Binding-site contacts:
Ligand atom C6 contacts residue GLY245 of chain 1.A at 3.8 Å.
Ligand atom O1 contacts residue LEU244 of chain 1.A at 3.4 Å.
Ligand atom C1 contacts residue PHE395 of chain 1.A at 4.1 Å (hydrophobic).
Ligand atom C5 contacts residue ILE292 of chain 1.A at 3.5 Å (hydrophobic).
Ligand atom C3 contacts residue ALA295 of chain 1.A at 4.3 Å (hydrophobic).
Ligand atom O2 contacts residue ILE81 of chain 1.A at 3.9 Å.
Ligand atom C7 contacts residue LEU244 of chain 1.A at 4.3 Å (hydrophobic).
Ligand atom O2 contacts residue LEU244 of chain 1.A at 3.6 Å.
Ligand atom C3 contacts residue THR296 of chain 1.A at 3.9 Å.
Ligand atom C5 contacts residue ILE81 of chain 1.A at 4.3 Å (hydrophobic).
Ligand atom C1 contacts residue GLY245 of chain 1.A at 3.8 Å.
Ligand atom C3 contacts residue PHE395 of chain 1.A at 4.0 Å (hydrophobic).
Ligand atom C4 contacts residue THR296 of chain 1.A at 3.7 Å.
Ligand atom C4 contacts residue ILE292 of chain 1.A at 3.6 Å (hydrophobic).
Ligand atom C7 contacts residue PHE75 of chain 1.A at 3.6 Å (hydrophobic).
Ligand atom O3 contacts residue GLY245 of chain 1.A at 3.2 Å.
Ligand atom O3 contacts residue ALA246 of chain 1.A at 3.5 Å (h-bond).
Ligand atom C5 contacts residue HEM1 of chain 1.B at 3.8 Å.
Ligand atom C2 contacts residue ILE81 of chain 1.A at 4.0 Å (hydrophobic).
Ligand atom C6 contacts residue ILE292 of chain 1.A at 4.2 Å (hydrophobic).
Ligand atom C8 contacts residue ALA246 of chain 1.A at 3.6 Å (hydrophobic).
Ligand atom C7 contacts residue PHE395 of chain 1.A at 3.7 Å (hydrophobic).
Ligand atom C8 contacts residue GLY245 of chain 1.A at 3.9 Å.
Ligand atom C8 contacts residue VAL241 of chain 1.A at 4.0 Å (hydrophobic).
Ligand atom O1 contacts residue GLY245 of chain 1.A at 3.0 Å (h-bond).
Ligand atom C3 contacts residue ILE81 of chain 1.A at 3.8 Å (hydrophobic).
Ligand atom C7 contacts residue ALA295 of chain 1.A at 3.8 Å (hydrophobic).
Ligand atom C2 contacts residue PHE395 of chain 1.A at 3.6 Å (hydrophobic).
Ligand atom C1 contacts residue VAL241 of chain 1.A at 3.6 Å (hydrophobic).
Ligand atom O1 contacts residue PHE75 of chain 1.A at 3.9 Å.
Ligand atom C8 contacts residue HEM1 of chain 1.B at 3.3 Å.
Ligand atom C6 contacts residue VAL241 of chain 1.A at 3.6 Å (hydrophobic).
Ligand atom O1 contacts residue VAL241 of chain 1.A at 2.6 Å (h-bond).
Ligand atom O2 contacts residue PHE395 of chain 1.A at 3.5 Å.
Ligand atom O2 contacts residue PHE75 of chain 1.A at 3.2 Å.
Ligand atom O3 contacts residue VAL241 of chain 1.A at 3.1 Å (h-bond).
Ligand atom C4 contacts residue ILE81 of chain 1.A at 4.0 Å (hydrophobic).
Ligand atom C7 contacts residue ILE81 of chain 1.A at 3.7 Å (hydrophobic).
Ligand atom C2 contacts residue PHE75 of chain 1.A at 4.2 Å (hydrophobic).
Ligand atom C4 contacts residue HEM1 of chain 1.B at 4.2 Å.

Sequence of chain 1.A:
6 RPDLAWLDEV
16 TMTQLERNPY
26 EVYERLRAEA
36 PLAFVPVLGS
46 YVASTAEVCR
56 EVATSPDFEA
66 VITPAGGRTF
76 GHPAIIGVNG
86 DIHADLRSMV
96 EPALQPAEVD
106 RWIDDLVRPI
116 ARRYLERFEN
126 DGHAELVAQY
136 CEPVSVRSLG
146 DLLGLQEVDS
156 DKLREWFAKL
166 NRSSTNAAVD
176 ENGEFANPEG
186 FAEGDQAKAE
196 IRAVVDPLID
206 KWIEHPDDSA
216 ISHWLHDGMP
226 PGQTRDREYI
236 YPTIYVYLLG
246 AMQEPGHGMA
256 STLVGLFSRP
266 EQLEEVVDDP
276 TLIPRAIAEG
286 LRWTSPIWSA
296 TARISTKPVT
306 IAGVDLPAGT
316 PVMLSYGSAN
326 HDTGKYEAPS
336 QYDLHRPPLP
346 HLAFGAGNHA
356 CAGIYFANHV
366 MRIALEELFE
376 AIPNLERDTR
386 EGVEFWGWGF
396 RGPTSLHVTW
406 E

The small molecule below binds the protein below.
Small molecule (SMILES): COc1cccc(OC)c1O